Sequence of chain 1.A:
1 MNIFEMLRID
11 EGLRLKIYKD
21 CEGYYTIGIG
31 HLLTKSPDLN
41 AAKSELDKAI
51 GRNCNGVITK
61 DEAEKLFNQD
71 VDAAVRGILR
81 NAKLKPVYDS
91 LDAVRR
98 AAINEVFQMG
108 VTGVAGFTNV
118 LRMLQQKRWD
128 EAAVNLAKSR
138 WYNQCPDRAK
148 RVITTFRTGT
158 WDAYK

This small molecule binds to this protein.
Small molecule (SMILES): CCc1ccccc1

Binding-site contacts:
Ligand atom CG contacts residue VAL111 of chain 1.A at 4.2 Å (hydrophobic).
Ligand atom CD2 contacts residue VAL87 of chain 1.A at 4.0 Å (hydrophobic).
Ligand atom CB contacts residue PHE153 of chain 1.A at 3.5 Å (hydrophobic).
Ligand atom CD1 contacts residue VAL111 of chain 1.A at 3.7 Å (hydrophobic).
Ligand atom CZ contacts residue ALA99 of chain 1.A at 3.9 Å (hydrophobic).
Ligand atom CZ contacts residue LEU84 of chain 1.A at 3.8 Å (hydrophobic).
Ligand atom CB contacts residue ALA99 of chain 1.A at 4.4 Å (hydrophobic).
Ligand atom CE2 contacts residue LEU91 of chain 1.A at 4.5 Å (hydrophobic).
Ligand atom CB contacts residue VAL111 of chain 1.A at 4.2 Å (hydrophobic).
Ligand atom CE2 contacts residue VAL87 of chain 1.A at 4.0 Å (hydrophobic).
Ligand atom CX contacts residue LEU118 of chain 1.A at 3.6 Å (hydrophobic).
Ligand atom CX contacts residue LEU121 of chain 1.A at 3.7 Å (hydrophobic).
Ligand atom CE2 contacts residue ALA99 of chain 1.A at 4.0 Å (hydrophobic).
Ligand atom CD2 contacts residue LEU91 of chain 1.A at 4.4 Å (hydrophobic).
Ligand atom CE1 contacts residue ALA99 of chain 1.A at 3.7 Å (hydrophobic).
Ligand atom CD1 contacts residue VAL103 of chain 1.A at 4.0 Å (hydrophobic).
Ligand atom CE2 contacts residue LEU84 of chain 1.A at 3.8 Å (hydrophobic).
Ligand atom CE2 contacts residue TYR88 of chain 1.A at 3.7 Å (hydrophobic).
Ligand atom CX contacts residue VAL117 of chain 1.A at 4.0 Å (hydrophobic).
Ligand atom CB contacts residue LEU121 of chain 1.A at 3.7 Å (hydrophobic).
Ligand atom CE1 contacts residue VAL111 of chain 1.A at 4.4 Å (hydrophobic).
Ligand atom CX contacts residue VAL111 of chain 1.A at 3.8 Å (hydrophobic).
Ligand atom CD1 contacts residue ALA99 of chain 1.A at 3.6 Å (hydrophobic).
Ligand atom CB contacts residue GLU102 of chain 1.A at 3.1 Å.
Ligand atom CE2 contacts residue LEU118 of chain 1.A at 4.3 Å (hydrophobic).
Ligand atom CG contacts residue PHE153 of chain 1.A at 4.3 Å (hydrophobic).
Ligand atom CD2 contacts residue LEU121 of chain 1.A at 4.2 Å (hydrophobic).
Ligand atom CG contacts residue LEU121 of chain 1.A at 4.5 Å (hydrophobic).
Ligand atom CX contacts residue GLU102 of chain 1.A at 3.3 Å.
Ligand atom CD2 contacts residue LEU118 of chain 1.A at 3.8 Å (hydrophobic).
Ligand atom CE1 contacts residue ILE78 of chain 1.A at 3.8 Å (hydrophobic).
Ligand atom CZ contacts residue ILE78 of chain 1.A at 3.9 Å (hydrophobic).
Ligand atom CG contacts residue LEU118 of chain 1.A at 4.2 Å (hydrophobic).
Ligand atom CD2 contacts residue ALA99 of chain 1.A at 3.9 Å (hydrophobic).
Ligand atom CE1 contacts residue LEU84 of chain 1.A at 4.2 Å (hydrophobic).
Ligand atom CE1 contacts residue VAL103 of chain 1.A at 3.8 Å (hydrophobic).
Ligand atom CG contacts residue GLU102 of chain 1.A at 4.3 Å.
Ligand atom CZ contacts residue TYR88 of chain 1.A at 3.8 Å (hydrophobic).
Ligand atom CG contacts residue ALA99 of chain 1.A at 3.7 Å (hydrophobic).